Sequence of chain 1.B:
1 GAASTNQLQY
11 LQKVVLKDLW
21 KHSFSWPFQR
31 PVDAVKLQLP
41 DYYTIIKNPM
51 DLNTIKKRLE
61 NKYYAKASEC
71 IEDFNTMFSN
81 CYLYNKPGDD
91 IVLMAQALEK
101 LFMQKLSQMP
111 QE

This small molecule binds to this protein.
Small molecule (SMILES): CC[C@@H]1C(=O)N(C)c2cnc(Nc3ccc(C(=O)NC4CCN(C)CC4)cc3OC)nc2N1C1CCCC1

Binding-site contacts:
Ligand atom C5 contacts residue ASN85 of chain 1.B at 3.5 Å.
Ligand atom C7 contacts residue LEU37 of chain 1.B at 3.5 Å (hydrophobic).
Ligand atom C10 contacts residue TYR42 of chain 1.B at 3.7 Å (hydrophobic).
Ligand atom C28 contacts residue GLN38 of chain 1.B at 3.9 Å.
Ligand atom C12 contacts residue ASN85 of chain 1.B at 3.6 Å.
Ligand atom C20 contacts residue LEU37 of chain 1.B at 3.7 Å (hydrophobic).
Ligand atom N2 contacts residue LEU37 of chain 1.B at 3.7 Å.
Ligand atom C10 contacts residue VAL32 of chain 1.B at 3.8 Å (hydrophobic).
Ligand atom N4 contacts residue ILE91 of chain 1.B at 4.0 Å.
Ligand atom C5 contacts residue ILE91 of chain 1.B at 4.0 Å (hydrophobic).
Ligand atom O1 contacts residue CYS81 of chain 1.B at 3.8 Å.
Ligand atom C9 contacts residue TYR84 of chain 1.B at 3.8 Å (hydrophobic).
Ligand atom C9 contacts residue ASN85 of chain 1.B at 3.8 Å.
Ligand atom C18 contacts residue LEU37 of chain 1.B at 3.5 Å (hydrophobic).
Ligand atom O3 contacts residue TRP26 of chain 1.B at 3.9 Å.
Ligand atom O3 contacts residue EDO1 of chain 1.R at 3.5 Å (h-bond).
Ligand atom N1 contacts residue PRO27 of chain 1.B at 3.2 Å (h-bond).
Ligand atom C1 contacts residue EDO1 of chain 1.R at 3.5 Å.
Ligand atom C2 contacts residue ILE91 of chain 1.B at 4.0 Å (hydrophobic).
Ligand atom C9 contacts residue LEU39 of chain 1.B at 3.8 Å (hydrophobic).
Ligand atom N5 contacts residue EDO1 of chain 1.R at 3.3 Å (h-bond).
Ligand atom C4 contacts residue EDO1 of chain 1.R at 3.7 Å.
Ligand atom O1 contacts residue ASN85 of chain 1.B at 2.9 Å (h-bond).
Ligand atom N1 contacts residue EDO1 of chain 1.R at 2.8 Å (h-bond).
Ligand atom C29 contacts residue LYS36 of chain 1.B at 3.8 Å.
Ligand atom C6 contacts residue ILE91 of chain 1.B at 3.8 Å (hydrophobic).
Ligand atom C17 contacts residue LEU37 of chain 1.B at 3.3 Å (hydrophobic).
Ligand atom C16 contacts residue LEU37 of chain 1.B at 3.4 Å (hydrophobic).
Ligand atom C6 contacts residue ASN85 of chain 1.B at 3.7 Å.
Ligand atom C15 contacts residue LEU39 of chain 1.B at 3.9 Å (hydrophobic).
Ligand atom N3 contacts residue ILE91 of chain 1.B at 3.9 Å.
Ligand atom C4 contacts residue PRO27 of chain 1.B at 3.0 Å (hydrophobic).
Ligand atom N5 contacts residue LEU37 of chain 1.B at 3.9 Å.
Ligand atom C11 contacts residue PHE28 of chain 1.B at 3.7 Å (hydrophobic).
Ligand atom N5 contacts residue TRP26 of chain 1.B at 3.8 Å.
Ligand atom C1 contacts residue LEU37 of chain 1.B at 3.6 Å (hydrophobic).
Ligand atom C29 contacts residue GLN38 of chain 1.B at 4.0 Å.
Ligand atom C10 contacts residue LEU39 of chain 1.B at 3.5 Å (hydrophobic).
Ligand atom C19 contacts residue LEU37 of chain 1.B at 3.7 Å (hydrophobic).
Ligand atom C12 contacts residue ILE91 of chain 1.B at 3.8 Å (hydrophobic).